Sequence of chain 1.A:
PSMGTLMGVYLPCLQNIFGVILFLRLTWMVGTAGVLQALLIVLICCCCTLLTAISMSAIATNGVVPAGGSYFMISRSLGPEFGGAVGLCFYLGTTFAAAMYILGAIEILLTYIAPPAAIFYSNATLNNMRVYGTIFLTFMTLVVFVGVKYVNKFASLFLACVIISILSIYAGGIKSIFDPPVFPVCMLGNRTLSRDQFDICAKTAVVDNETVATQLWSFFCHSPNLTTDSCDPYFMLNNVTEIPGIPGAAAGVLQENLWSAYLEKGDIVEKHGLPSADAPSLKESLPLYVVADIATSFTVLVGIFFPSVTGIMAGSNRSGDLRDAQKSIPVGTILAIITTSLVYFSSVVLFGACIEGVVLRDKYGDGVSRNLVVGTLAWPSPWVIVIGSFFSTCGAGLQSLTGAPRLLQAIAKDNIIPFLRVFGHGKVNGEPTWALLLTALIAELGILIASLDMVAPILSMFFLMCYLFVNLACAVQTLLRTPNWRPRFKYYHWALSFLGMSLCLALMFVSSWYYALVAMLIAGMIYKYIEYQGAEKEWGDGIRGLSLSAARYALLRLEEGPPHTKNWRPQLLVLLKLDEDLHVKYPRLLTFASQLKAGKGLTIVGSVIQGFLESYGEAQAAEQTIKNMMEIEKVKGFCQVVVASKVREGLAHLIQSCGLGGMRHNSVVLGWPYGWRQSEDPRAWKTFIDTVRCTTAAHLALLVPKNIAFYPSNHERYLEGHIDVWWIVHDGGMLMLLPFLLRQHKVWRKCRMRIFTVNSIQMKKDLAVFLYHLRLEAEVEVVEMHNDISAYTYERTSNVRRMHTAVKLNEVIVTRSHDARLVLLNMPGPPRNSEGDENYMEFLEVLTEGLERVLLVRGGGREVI

A small-molecule ligand and the protein it binds are described below.
Small molecule (SMILES): CC(=O)N[C@H]1[C@H](O[C@H]2[C@H](O)[C@@H](NC(C)=O)CO[C@@H]2CO)O[C@H](CO)[C@@H](O[C@@H]2O[C@H](CO)[C@@H](O)[C@H](O)[C@@H]2O)[C@@H]1O

Binding-site contacts:
Ligand atom O7 contacts residue LYS375 of chain 1.A at 4.5 Å.
Ligand atom C1 contacts residue GLU374 of chain 1.A at 3.7 Å.
Ligand atom O7 contacts residue HIS376 of chain 1.A at 3.1 Å.
Ligand atom O6 contacts residue ASP382 of chain 1.A at 3.9 Å.
Ligand atom C5 contacts residue GLU374 of chain 1.A at 3.8 Å.
Ligand atom O5 contacts residue ASN294 of chain 1.A at 2.3 Å (h-bond).
Ligand atom N2 contacts residue ASN294 of chain 1.A at 2.9 Å (h-bond).
Ligand atom C6 contacts residue ASP382 of chain 1.A at 4.2 Å.
Ligand atom C6 contacts residue SER380 of chain 1.A at 3.4 Å.
Ligand atom O6 contacts residue TYR338 of chain 1.A at 4.4 Å.
Ligand atom C7 contacts residue GLU374 of chain 1.A at 4.4 Å.
Ligand atom C8 contacts residue ASN294 of chain 1.A at 4.0 Å.
Ligand atom C3 contacts residue ASN294 of chain 1.A at 3.7 Å.
Ligand atom C4 contacts residue ASN294 of chain 1.A at 4.1 Å.
Ligand atom O6 contacts residue SER380 of chain 1.A at 2.3 Å (h-bond).
Ligand atom C2 contacts residue ASN294 of chain 1.A at 2.4 Å.
Ligand atom C1 contacts residue SER380 of chain 1.A at 3.8 Å.
Ligand atom C7 contacts residue HIS376 of chain 1.A at 4.1 Å.
Ligand atom O5 contacts residue GLU374 of chain 1.A at 4.0 Å.
Ligand atom C5 contacts residue ASN294 of chain 1.A at 3.5 Å.
Ligand atom C2 contacts residue SER380 of chain 1.A at 4.3 Å.
Ligand atom N2 contacts residue HIS376 of chain 1.A at 4.4 Å.
Ligand atom C7 contacts residue ASN294 of chain 1.A at 3.6 Å.
Ligand atom C8 contacts residue GLU374 of chain 1.A at 3.1 Å.
Ligand atom C4 contacts residue SER380 of chain 1.A at 4.1 Å.
Ligand atom C5 contacts residue SER380 of chain 1.A at 3.6 Å.
Ligand atom O5 contacts residue SER380 of chain 1.A at 2.7 Å (h-bond).
Ligand atom C1 contacts residue ASN294 of chain 1.A at 1.4 Å.